Binding-site contacts:
Ligand atom C18 contacts residue ILE32 of chain 1.C at 3.9 Å (hydrophobic).
Ligand atom O22 contacts residue ILE32 of chain 1.C at 3.9 Å.
Ligand atom C6 contacts residue TRP103 of chain 1.C at 3.3 Å (hydrophobic).
Ligand atom C2 contacts residue TRP103 of chain 1.C at 3.5 Å (hydrophobic).
Ligand atom O21 contacts residue LEU96 of chain 1.D at 3.4 Å (h-bond).
Ligand atom C1 contacts residue TRP103 of chain 1.C at 3.3 Å (hydrophobic).
Ligand atom C12 contacts residue PRO100 of chain 1.D at 3.9 Å (hydrophobic).
Ligand atom C17 contacts residue GLU97 of chain 1.D at 4.0 Å.
Ligand atom C4 contacts residue VAL36 of chain 1.C at 3.9 Å (hydrophobic).
Ligand atom O23 contacts residue ILE32 of chain 1.C at 2.9 Å.
Ligand atom C11 contacts residue ASN95 of chain 1.D at 3.8 Å.
Ligand atom C7 contacts residue TRP103 of chain 1.C at 3.9 Å (hydrophobic).
Ligand atom C7 contacts residue PHE102 of chain 1.D at 3.7 Å (hydrophobic).
Ligand atom C20 contacts residue ILE32 of chain 1.C at 3.9 Å (hydrophobic).
Ligand atom C2 contacts residue PRO48 of chain 1.D at 4.0 Å (hydrophobic).
Ligand atom C13 contacts residue SER34 of chain 1.C at 3.8 Å.
Ligand atom C19 contacts residue LEU96 of chain 1.D at 3.1 Å (hydrophobic).
Ligand atom C6 contacts residue PHE102 of chain 1.D at 4.0 Å (hydrophobic).
Ligand atom C11 contacts residue PRO100 of chain 1.D at 4.0 Å (hydrophobic).
Ligand atom C11 contacts residue GLY97 of chain 1.C at 3.8 Å.
Ligand atom C3 contacts residue TRP103 of chain 1.C at 3.4 Å (hydrophobic).
Ligand atom C14 contacts residue GLY97 of chain 1.C at 3.8 Å.
Ligand atom C5 contacts residue TRP103 of chain 1.C at 3.7 Å (hydrophobic).
Ligand atom C8 contacts residue ALA95 of chain 1.C at 3.9 Å (hydrophobic).
Ligand atom C19 contacts residue GLU97 of chain 1.D at 3.9 Å.
Ligand atom C10 contacts residue TYR38 of chain 1.D at 3.2 Å (hydrophobic).
Ligand atom N15 contacts residue GLY97 of chain 1.C at 3.9 Å.
Ligand atom N15 contacts residue ASN95 of chain 1.D at 3.9 Å.
Ligand atom C4 contacts residue TRP103 of chain 1.C at 3.5 Å (hydrophobic).
Ligand atom C18 contacts residue LEU98 of chain 1.D at 4.0 Å (hydrophobic).
Ligand atom C3 contacts residue PRO48 of chain 1.D at 3.9 Å (hydrophobic).
Ligand atom C19 contacts residue LEU98 of chain 1.D at 3.7 Å (hydrophobic).
Ligand atom C5 contacts residue VAL36 of chain 1.C at 3.6 Å (hydrophobic).
Ligand atom C20 contacts residue LEU96 of chain 1.D at 3.7 Å (hydrophobic).
Ligand atom C13 contacts residue GLY97 of chain 1.C at 3.5 Å.
Ligand atom C14 contacts residue SER34 of chain 1.C at 4.0 Å.
Ligand atom C17 contacts residue LEU98 of chain 1.D at 4.0 Å (hydrophobic).
Ligand atom C7 contacts residue TYR38 of chain 1.D at 3.4 Å (hydrophobic).
Ligand atom C12 contacts residue GLY97 of chain 1.C at 3.5 Å.
Ligand atom C4 contacts residue TYR93 of chain 1.C at 3.9 Å (hydrophobic).

Sequence of chain 1.C:
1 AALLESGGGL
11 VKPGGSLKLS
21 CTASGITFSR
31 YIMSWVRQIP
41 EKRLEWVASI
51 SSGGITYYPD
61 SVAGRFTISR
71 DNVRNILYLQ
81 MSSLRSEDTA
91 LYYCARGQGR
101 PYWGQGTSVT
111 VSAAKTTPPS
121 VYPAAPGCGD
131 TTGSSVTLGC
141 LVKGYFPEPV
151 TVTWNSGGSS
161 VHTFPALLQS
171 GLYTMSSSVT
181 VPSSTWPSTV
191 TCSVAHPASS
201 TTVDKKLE

Sequence of chain 1.D:
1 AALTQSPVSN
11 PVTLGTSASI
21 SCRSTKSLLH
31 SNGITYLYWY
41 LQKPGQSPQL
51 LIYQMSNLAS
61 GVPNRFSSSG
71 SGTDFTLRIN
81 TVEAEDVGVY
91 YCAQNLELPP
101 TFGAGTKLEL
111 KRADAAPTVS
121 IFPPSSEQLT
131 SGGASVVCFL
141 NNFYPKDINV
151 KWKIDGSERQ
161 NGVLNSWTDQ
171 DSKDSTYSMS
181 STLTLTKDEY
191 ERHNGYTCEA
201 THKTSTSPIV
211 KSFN

The small molecule below binds the protein below.
Small molecule (SMILES): O=C(O)CCCC(=O)Nc1ccc(/C=C/c2ccccc2)cc1